This protein binds this small molecule.
Small molecule (SMILES): C[C@H](N)C(=O)N[C@@H](CCCN=C(N)N)C(=O)N[C@H](C(=O)N[C@@H](CCCCN(C)C)C(=O)N[C@@H](CCC(N)=O)C(=O)N[C@H](C(=O)N[C@@H](C)C(N)=O)[C@@H](C)O)[C@@H](C)O

Sequence of chain 1.B:
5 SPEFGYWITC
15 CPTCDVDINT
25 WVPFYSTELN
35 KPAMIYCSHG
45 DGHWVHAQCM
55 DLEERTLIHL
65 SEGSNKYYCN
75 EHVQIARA

Binding-site contacts:
Ligand atom CB contacts residue ASN69 of chain 1.B at 3.3 Å.
Ligand atom C contacts residue THR31 of chain 1.B at 3.6 Å.
Ligand atom NE2 contacts residue TYR10 of chain 1.B at 3.0 Å (h-bond).
Ligand atom O contacts residue TYR40 of chain 1.B at 2.9 Å (h-bond).
Ligand atom N contacts residue MET38 of chain 1.B at 3.0 Å (h-bond).
Ligand atom O contacts residue MET38 of chain 1.B at 3.1 Å (h-bond).
Ligand atom OG1 contacts residue SER65 of chain 1.B at 3.2 Å.
Ligand atom N contacts residue GLY67 of chain 1.B at 3.1 Å (h-bond).
Ligand atom NH1 contacts residue TRP48 of chain 1.B at 3.6 Å.
Ligand atom CG contacts residue TYR10 of chain 1.B at 3.7 Å (hydrophobic).
Ligand atom CB contacts residue TYR10 of chain 1.B at 3.4 Å (hydrophobic).
Ligand atom CG2 contacts residue SER65 of chain 1.B at 3.8 Å.
Ligand atom N contacts residue LEU64 of chain 1.B at 3.1 Å (h-bond).
Ligand atom CD contacts residue TYR10 of chain 1.B at 3.5 Å (hydrophobic).
Ligand atom CH1 contacts residue TRP48 of chain 1.B at 3.6 Å (hydrophobic).
Ligand atom CH1 contacts residue GLY9 of chain 1.B at 3.6 Å.
Ligand atom C contacts residue THR31 of chain 1.B at 3.7 Å.
Ligand atom CB contacts residue TYR71 of chain 1.B at 3.8 Å (hydrophobic).
Ligand atom O contacts residue TRP48 of chain 1.B at 3.6 Å.
Ligand atom O contacts residue ILE39 of chain 1.B at 3.5 Å.
Ligand atom CA contacts residue MET38 of chain 1.B at 3.2 Å (hydrophobic).
Ligand atom CB contacts residue MET38 of chain 1.B at 3.3 Å (hydrophobic).
Ligand atom O contacts residue ALA37 of chain 1.B at 3.3 Å.
Ligand atom CG contacts residue TRP48 of chain 1.B at 3.8 Å (hydrophobic).
Ligand atom CH2 contacts residue PHE8 of chain 1.B at 3.3 Å (hydrophobic).
Ligand atom CA contacts residue ASN69 of chain 1.B at 3.0 Å.
Ligand atom CE contacts residue TRP48 of chain 1.B at 3.8 Å (hydrophobic).
Ligand atom O contacts residue SER65 of chain 1.B at 3.8 Å.
Ligand atom CD contacts residue TYR10 of chain 1.B at 3.8 Å (hydrophobic).
Ligand atom O contacts residue THR31 of chain 1.B at 2.7 Å (h-bond).
Ligand atom O contacts residue THR31 of chain 1.B at 3.3 Å.
Ligand atom O contacts residue LEU64 of chain 1.B at 3.8 Å.
Ligand atom CG2 contacts residue MET38 of chain 1.B at 3.7 Å (hydrophobic).
Ligand atom CA contacts residue THR31 of chain 1.B at 3.5 Å.
Ligand atom CH2 contacts residue TYR10 of chain 1.B at 3.5 Å (hydrophobic).
Ligand atom CH1 contacts residue MET38 of chain 1.B at 3.6 Å (hydrophobic).
Ligand atom N contacts residue THR31 of chain 1.B at 3.7 Å.
Ligand atom CB contacts residue TRP48 of chain 1.B at 3.8 Å (hydrophobic).
Ligand atom N contacts residue ASN69 of chain 1.B at 2.8 Å (h-bond).
Ligand atom C contacts residue MET38 of chain 1.B at 3.6 Å (hydrophobic).